Sequence of chain 1.B:
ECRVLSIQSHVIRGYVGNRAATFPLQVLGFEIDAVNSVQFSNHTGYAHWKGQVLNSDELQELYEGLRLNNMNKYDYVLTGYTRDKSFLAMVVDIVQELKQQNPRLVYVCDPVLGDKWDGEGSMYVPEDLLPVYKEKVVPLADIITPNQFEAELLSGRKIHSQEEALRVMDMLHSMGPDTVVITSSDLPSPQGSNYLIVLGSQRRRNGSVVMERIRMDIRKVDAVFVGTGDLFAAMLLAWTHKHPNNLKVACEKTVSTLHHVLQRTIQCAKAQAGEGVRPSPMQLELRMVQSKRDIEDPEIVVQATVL

Binding-site contacts:
Ligand atom O6 contacts residue THR186 of chain 1.B at 3.4 Å (h-bond).
Ligand atom C10 contacts residue THR233 of chain 1.B at 3.5 Å.
Ligand atom O3 contacts residue LEU263 of chain 1.B at 3.6 Å.
Ligand atom O1 contacts residue ARG224 of chain 1.B at 3.9 Å.
Ligand atom C10 contacts residue THR186 of chain 1.B at 4.0 Å.
Ligand atom O2 contacts residue LEU263 of chain 1.B at 4.1 Å.
Ligand atom O1 contacts residue LEU267 of chain 1.B at 3.8 Å.
Ligand atom C11 contacts residue THR233 of chain 1.B at 3.5 Å.
Ligand atom C9 contacts residue THR233 of chain 1.B at 3.5 Å.
Ligand atom O1 contacts residue VAL226 of chain 1.B at 2.9 Å (h-bond).
Ligand atom C14 contacts residue GLY234 of chain 1.B at 3.6 Å.
Ligand atom O2 contacts residue VAL260 of chain 1.B at 3.8 Å.
Ligand atom C14 contacts residue THR186 of chain 1.B at 3.0 Å.
Ligand atom C13 contacts residue GLY234 of chain 1.B at 3.7 Å.
Ligand atom C15 contacts residue THR233 of chain 1.B at 4.2 Å.
Ligand atom C8 contacts residue PHE237 of chain 1.B at 3.6 Å (hydrophobic).
Ligand atom O2 contacts residue HIS264 of chain 1.B at 3.8 Å.
Ligand atom C13 contacts residue NA1 of chain 1.L at 3.1 Å.
Ligand atom C12 contacts residue THR186 of chain 1.B at 4.2 Å.
Ligand atom C6 contacts residue LEU267 of chain 1.B at 4.0 Å (hydrophobic).
Ligand atom C15 contacts residue PHE237 of chain 1.B at 3.8 Å (hydrophobic).
Ligand atom C7 contacts residue LEU263 of chain 1.B at 3.9 Å (hydrophobic).
Ligand atom O6 contacts residue GLY234 of chain 1.B at 3.7 Å.
Ligand atom C4 contacts residue LEU267 of chain 1.B at 3.9 Å (hydrophobic).
Ligand atom C1 contacts residue LEU267 of chain 1.B at 3.6 Å (hydrophobic).
Ligand atom C13 contacts residue THR186 of chain 1.B at 3.3 Å.
Ligand atom O1 contacts residue LYS225 of chain 1.B at 3.7 Å.
Ligand atom O2 contacts residue ILE223 of chain 1.B at 3.6 Å.
Ligand atom O3 contacts residue VAL260 of chain 1.B at 3.4 Å.
Ligand atom C15 contacts residue THR186 of chain 1.B at 3.7 Å.
Ligand atom O4 contacts residue THR233 of chain 1.B at 3.9 Å.
Ligand atom O6 contacts residue NA1 of chain 1.L at 2.4 Å (h-bond).
Ligand atom C3 contacts residue ILE223 of chain 1.B at 4.1 Å (hydrophobic).
Ligand atom C12 contacts residue THR233 of chain 1.B at 4.2 Å.
Ligand atom C3 contacts residue LEU267 of chain 1.B at 3.6 Å (hydrophobic).
Ligand atom C2 contacts residue LEU267 of chain 1.B at 3.4 Å (hydrophobic).
Ligand atom C4 contacts residue ILE223 of chain 1.B at 3.9 Å (hydrophobic).
Ligand atom C2 contacts residue VAL226 of chain 1.B at 4.2 Å (hydrophobic).
Ligand atom C14 contacts residue PHE237 of chain 1.B at 4.1 Å (hydrophobic).
Ligand atom C14 contacts residue NA1 of chain 1.L at 3.1 Å.

The small molecule below binds the protein below.
Small molecule (SMILES): O=c1cc(-c2ccc(O)c(O)c2)oc2cc(O)cc(O)c12